Sequence of chain 1.A:
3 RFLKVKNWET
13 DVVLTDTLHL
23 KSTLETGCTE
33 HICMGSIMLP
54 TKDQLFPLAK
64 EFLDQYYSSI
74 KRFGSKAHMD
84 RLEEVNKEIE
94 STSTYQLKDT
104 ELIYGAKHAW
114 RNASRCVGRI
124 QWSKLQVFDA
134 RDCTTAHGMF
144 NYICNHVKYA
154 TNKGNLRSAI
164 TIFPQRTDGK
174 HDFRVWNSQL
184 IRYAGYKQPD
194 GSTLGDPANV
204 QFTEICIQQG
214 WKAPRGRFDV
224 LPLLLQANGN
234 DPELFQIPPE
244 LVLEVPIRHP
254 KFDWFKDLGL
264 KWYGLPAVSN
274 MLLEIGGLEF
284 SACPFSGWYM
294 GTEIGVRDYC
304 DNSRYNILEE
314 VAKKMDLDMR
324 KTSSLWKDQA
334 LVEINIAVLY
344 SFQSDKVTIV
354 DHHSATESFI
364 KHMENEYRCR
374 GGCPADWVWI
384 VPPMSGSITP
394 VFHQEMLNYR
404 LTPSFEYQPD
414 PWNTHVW

Binding-site contacts:
Ligand atom C07 contacts residue HEM1 of chain 1.C at 3.5 Å.
Ligand atom C08 contacts residue HEM1 of chain 1.C at 3.8 Å.
Ligand atom N01 contacts residue GLU296 of chain 1.A at 2.7 Å (salt-bridge).
Ligand atom C07 contacts residue PRO269 of chain 1.A at 3.9 Å (hydrophobic).
Ligand atom C05 contacts residue VAL271 of chain 1.A at 3.7 Å (hydrophobic).
Ligand atom N02 contacts residue MET293 of chain 1.A at 3.9 Å.
Ligand atom C06 contacts residue GLU296 of chain 1.A at 3.5 Å.
Ligand atom F13 contacts residue TYR266 of chain 1.A at 2.7 Å.
Ligand atom C21 contacts residue MET40 of chain 1.A at 3.8 Å (hydrophobic).
Ligand atom C07 contacts residue PHE288 of chain 1.A at 3.7 Å (hydrophobic).
Ligand atom N02 contacts residue TRP291 of chain 1.A at 2.7 Å (h-bond).
Ligand atom F13 contacts residue TYR292 of chain 1.A at 3.9 Å.
Ligand atom C16 contacts residue HEM1 of chain 1.C at 3.7 Å.
Ligand atom C12 contacts residue GLN182 of chain 1.A at 3.4 Å.
Ligand atom C12 contacts residue TYR292 of chain 1.A at 4.0 Å (hydrophobic).
Ligand atom F13 contacts residue GLN182 of chain 1.A at 3.7 Å.
Ligand atom C13 contacts residue GLN182 of chain 1.A at 3.5 Å.
Ligand atom C07 contacts residue SER289 of chain 1.A at 3.9 Å.
Ligand atom C04 contacts residue HEM1 of chain 1.C at 3.9 Å.
Ligand atom C07 contacts residue GLY290 of chain 1.A at 3.6 Å.
Ligand atom F13 contacts residue ARG185 of chain 1.A at 3.4 Å.
Ligand atom C03 contacts residue PRO269 of chain 1.A at 3.8 Å (hydrophobic).
Ligand atom C13 contacts residue TYR266 of chain 1.A at 3.9 Å (hydrophobic).
Ligand atom C08 contacts residue GLU296 of chain 1.A at 3.4 Å.
Ligand atom C18 contacts residue GLN182 of chain 1.A at 3.5 Å.
Ligand atom N01 contacts residue PRO269 of chain 1.A at 3.9 Å.
Ligand atom C03 contacts residue TRP291 of chain 1.A at 3.9 Å (hydrophobic).
Ligand atom C09 contacts residue VAL271 of chain 1.A at 3.7 Å (hydrophobic).
Ligand atom C02 contacts residue HEM1 of chain 1.C at 3.6 Å.
Ligand atom N02 contacts residue TYR292 of chain 1.A at 3.6 Å.
Ligand atom C17 contacts residue HEM1 of chain 1.C at 3.7 Å.
Ligand atom C02 contacts residue PRO269 of chain 1.A at 3.8 Å (hydrophobic).
Ligand atom N02 contacts residue HEM1 of chain 1.C at 3.4 Å.
Ligand atom C14 contacts residue GLN182 of chain 1.A at 3.8 Å.
Ligand atom C03 contacts residue HEM1 of chain 1.C at 3.2 Å.
Ligand atom N02 contacts residue GLU296 of chain 1.A at 2.7 Å (salt-bridge).
Ligand atom C15 contacts residue GLN182 of chain 1.A at 3.8 Å.
Ligand atom C02 contacts residue GLU296 of chain 1.A at 3.5 Å.
Ligand atom C14 contacts residue ARG185 of chain 1.A at 3.9 Å.
Ligand atom C02 contacts residue TRP291 of chain 1.A at 3.7 Å (hydrophobic).

This small molecule binds to this protein.
Small molecule (SMILES): CNCCCc1cc(F)cc(CCc2cc(C)cc(N)n2)c1